A small-molecule ligand and the protein it binds are described below.
Small molecule (SMILES): O=c1ccn([C@@H]2O[C@H](CO[P](=O)(O)O[C@H]3[C@@H](O)[C@H](n4ccc(=O)[nH]c4=O)O[C@@H]3CO[P](=O)(O)O[C@H]3[C@@H](O)[C@H](n4ccc(=O)[nH]c4=O)O[C@@H]3CO[P](=O)(O)O[C@H]3[C@@H](O)[C@H](n4ccc(=O)[nH]c4=O)O[C@@H]3CO[P](=O)(O)O[C@H]3[C@@H](O)[C@H](n4ccc(=O)[nH]c4=O)O[C@@H]3COP(=O)=O)[C@@H](O)[C@H]2O)c(=O)[nH]1

Sequence of chain 1.I:
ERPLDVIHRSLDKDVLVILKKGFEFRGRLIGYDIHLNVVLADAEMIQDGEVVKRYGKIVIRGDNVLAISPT

Sequence of chain 1.R:
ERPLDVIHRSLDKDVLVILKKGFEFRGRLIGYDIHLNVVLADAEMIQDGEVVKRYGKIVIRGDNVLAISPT

Sequence of chain 1.H:
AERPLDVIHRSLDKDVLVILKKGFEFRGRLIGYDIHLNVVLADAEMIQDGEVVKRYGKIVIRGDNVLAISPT

Binding-site contacts:
Ligand atom N3 contacts residue TYR36 of chain 1.I at 2.8 Å (h-bond).
Ligand atom C2' contacts residue ASP9 of chain 1.S at 3.0 Å.
Ligand atom O2' contacts residue ASP9 of chain 1.I at 2.5 Å (salt-bridge).
Ligand atom O2' contacts residue ARG6 of chain 1.S at 3.6 Å (salt-bridge).
Ligand atom O2 contacts residue ASP9 of chain 1.S at 3.5 Å (salt-bridge).
Ligand atom N3 contacts residue HIS12 of chain 1.S at 3.3 Å.
Ligand atom O2' contacts residue ARG6 of chain 1.I at 3.1 Å (salt-bridge).
Ligand atom O2' contacts residue TYR36 of chain 1.S at 3.5 Å (h-bond).
Ligand atom C2 contacts residue TYR36 of chain 1.I at 3.3 Å (hydrophobic).
Ligand atom O4 contacts residue GLY35 of chain 1.I at 3.5 Å.
Ligand atom C4 contacts residue TYR36 of chain 1.S at 3.5 Å (hydrophobic).
Ligand atom C4 contacts residue HIS12 of chain 1.I at 3.4 Å.
Ligand atom O4 contacts residue HIS12 of chain 1.S at 3.2 Å (h-bond).
Ligand atom O2 contacts residue TYR36 of chain 1.I at 3.0 Å (h-bond).
Ligand atom P contacts residue CA1 of chain 1.AA at 3.4 Å.
Ligand atom O4 contacts residue GLY35 of chain 1.S at 3.5 Å.
Ligand atom C2 contacts residue HIS12 of chain 1.I at 3.5 Å.
Ligand atom O2 contacts residue ASP9 of chain 1.I at 3.3 Å (salt-bridge).
Ligand atom OP1 contacts residue HIS12 of chain 1.I at 3.4 Å.
Ligand atom OP1 contacts residue ARG6 of chain 1.S at 3.1 Å (salt-bridge).
Ligand atom C4 contacts residue HIS12 of chain 1.S at 3.4 Å.
Ligand atom C4 contacts residue ARG6 of chain 1.H at 3.4 Å.
Ligand atom O4 contacts residue ALA4 of chain 1.H at 3.1 Å (h-bond).
Ligand atom O3' contacts residue ARG6 of chain 1.S at 3.1 Å (salt-bridge).
Ligand atom O4 contacts residue TYR36 of chain 1.I at 3.4 Å (h-bond).
Ligand atom O2' contacts residue ASP9 of chain 1.S at 2.6 Å (salt-bridge).
Ligand atom C4 contacts residue TYR36 of chain 1.I at 3.5 Å (hydrophobic).
Ligand atom N3 contacts residue TYR36 of chain 1.S at 2.7 Å (h-bond).
Ligand atom O4 contacts residue HIS12 of chain 1.I at 3.5 Å (h-bond).
Ligand atom O5' contacts residue CA1 of chain 1.AA at 3.2 Å.
Ligand atom O3' contacts residue ARG6 of chain 1.I at 2.9 Å (salt-bridge).
Ligand atom C2' contacts residue ASP9 of chain 1.I at 3.2 Å.
Ligand atom OP2 contacts residue CA1 of chain 1.AA at 2.3 Å.
Ligand atom N3 contacts residue ARG6 of chain 1.H at 3.4 Å.
Ligand atom O2' contacts residue LEU8 of chain 1.S at 3.4 Å.
Ligand atom O4 contacts residue TYR36 of chain 1.S at 3.1 Å (h-bond).
Ligand atom N3 contacts residue HIS12 of chain 1.I at 3.2 Å.
Ligand atom O4 contacts residue ARG6 of chain 1.H at 3.2 Å.
Ligand atom C2 contacts residue TYR36 of chain 1.S at 3.6 Å (hydrophobic).
Ligand atom C5' contacts residue CA1 of chain 1.AA at 3.4 Å.

Sequence of chain 1.S:
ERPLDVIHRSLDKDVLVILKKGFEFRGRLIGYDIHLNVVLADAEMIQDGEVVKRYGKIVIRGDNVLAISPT